Binding-site contacts:
Ligand atom C2 contacts residue ASN1098 of chain 1.C at 3.6 Å.
Ligand atom C1 contacts residue HIS1101 of chain 1.C at 3.6 Å.
Ligand atom N2 contacts residue ASN1098 of chain 1.C at 4.0 Å.
Ligand atom O7 contacts residue THR1100 of chain 1.C at 4.2 Å.
Ligand atom C2 contacts residue HIS1101 of chain 1.C at 4.0 Å.
Ligand atom O7 contacts residue ASN1098 of chain 1.C at 2.3 Å (h-bond).
Ligand atom C3 contacts residue ASN1098 of chain 1.C at 3.3 Å.
Ligand atom C4 contacts residue PHE1103 of chain 1.C at 4.5 Å (hydrophobic).
Ligand atom O4 contacts residue ASN1098 of chain 1.C at 4.5 Å.
Ligand atom N2 contacts residue THR1100 of chain 1.C at 3.9 Å.
Ligand atom O5 contacts residue HIS1101 of chain 1.C at 3.6 Å.
Ligand atom C7 contacts residue ASN1098 of chain 1.C at 3.4 Å.
Ligand atom C7 contacts residue THR1100 of chain 1.C at 4.0 Å.
Ligand atom C2 contacts residue THR1100 of chain 1.C at 4.0 Å.
Ligand atom C4 contacts residue ASN1098 of chain 1.C at 3.9 Å.
Ligand atom O3 contacts residue ASN1098 of chain 1.C at 2.1 Å (h-bond).
Ligand atom C1 contacts residue THR1100 of chain 1.C at 4.5 Å.

Sequence of chain 1.C:
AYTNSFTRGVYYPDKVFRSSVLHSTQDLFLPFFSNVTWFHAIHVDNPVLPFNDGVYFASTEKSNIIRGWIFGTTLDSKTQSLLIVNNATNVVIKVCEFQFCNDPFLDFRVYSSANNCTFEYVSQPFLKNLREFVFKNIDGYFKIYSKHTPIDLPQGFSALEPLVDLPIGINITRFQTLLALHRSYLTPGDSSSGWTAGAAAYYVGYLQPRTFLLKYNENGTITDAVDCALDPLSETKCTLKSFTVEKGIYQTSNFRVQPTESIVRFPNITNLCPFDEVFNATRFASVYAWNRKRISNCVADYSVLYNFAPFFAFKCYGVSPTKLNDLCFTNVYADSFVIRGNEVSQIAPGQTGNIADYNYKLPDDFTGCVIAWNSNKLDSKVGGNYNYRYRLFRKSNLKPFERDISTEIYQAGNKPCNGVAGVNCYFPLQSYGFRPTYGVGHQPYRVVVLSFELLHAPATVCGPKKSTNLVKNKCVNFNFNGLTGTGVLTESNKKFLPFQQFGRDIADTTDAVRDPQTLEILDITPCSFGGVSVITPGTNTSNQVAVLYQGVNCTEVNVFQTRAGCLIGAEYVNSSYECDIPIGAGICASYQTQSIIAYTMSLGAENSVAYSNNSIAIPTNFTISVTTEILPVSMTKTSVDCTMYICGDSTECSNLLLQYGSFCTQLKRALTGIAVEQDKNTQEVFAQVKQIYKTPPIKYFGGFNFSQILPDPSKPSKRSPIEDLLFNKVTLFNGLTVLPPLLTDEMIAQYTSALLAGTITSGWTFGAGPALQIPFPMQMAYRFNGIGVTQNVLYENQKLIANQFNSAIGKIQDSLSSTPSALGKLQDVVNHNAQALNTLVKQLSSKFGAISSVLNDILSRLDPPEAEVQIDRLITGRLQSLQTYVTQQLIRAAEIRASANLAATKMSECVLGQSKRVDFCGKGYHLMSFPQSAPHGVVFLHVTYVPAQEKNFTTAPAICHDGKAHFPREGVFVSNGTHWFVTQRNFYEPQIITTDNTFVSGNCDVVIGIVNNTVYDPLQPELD

The small molecule below binds the protein below.
Small molecule (SMILES): CC(=O)N[C@@H]1[C@@H](O)[C@H](O)[C@@H](CO)O[C@H]1O